Binding-site contacts:
Ligand atom C5 contacts residue VAL242 of chain 1.A at 3.7 Å (hydrophobic).
Ligand atom N11 contacts residue LEU243 of chain 1.A at 3.9 Å.
Ligand atom O24 contacts residue VAL242 of chain 1.A at 3.8 Å.
Ligand atom C20 contacts residue ASN38 of chain 1.A at 3.7 Å.
Ligand atom C5 contacts residue TRP138 of chain 1.A at 3.6 Å (hydrophobic).
Ligand atom C27 contacts residue ASP103 of chain 1.A at 1.4 Å.
Ligand atom C27 contacts residue LEU243 of chain 1.A at 3.6 Å (hydrophobic).
Ligand atom S13 contacts residue PHE146 of chain 1.A at 3.3 Å.
Ligand atom C6 contacts residue ALA142 of chain 1.A at 3.9 Å (hydrophobic).
Ligand atom C10 contacts residue PRO139 of chain 1.A at 3.7 Å (hydrophobic).
Ligand atom C26 contacts residue ASN38 of chain 1.A at 3.7 Å.
Ligand atom C18 contacts residue ASN269 of chain 1.A at 3.9 Å.
Ligand atom C15 contacts residue GLY173 of chain 1.A at 3.8 Å.
Ligand atom C27 contacts residue ASN269 of chain 1.A at 3.5 Å.
Ligand atom N17 contacts residue THR169 of chain 1.A at 2.6 Å (h-bond).
Ligand atom N8 contacts residue VAL242 of chain 1.A at 3.9 Å.
Ligand atom O22 contacts residue PHE146 of chain 1.A at 3.6 Å.
Ligand atom N8 contacts residue TRP138 of chain 1.A at 3.8 Å.
Ligand atom C15 contacts residue MET172 of chain 1.A at 3.9 Å (hydrophobic).
Ligand atom N12 contacts residue PHE146 of chain 1.A at 3.3 Å.
Ligand atom C21 contacts residue MET172 of chain 1.A at 3.4 Å (hydrophobic).
Ligand atom C20 contacts residue ASN269 of chain 1.A at 3.2 Å.
Ligand atom C18 contacts residue THR169 of chain 1.A at 3.5 Å.
Ligand atom C18 contacts residue LEU270 of chain 1.A at 3.8 Å (hydrophobic).
Ligand atom C3 contacts residue VAL242 of chain 1.A at 3.6 Å (hydrophobic).
Ligand atom C16 contacts residue GLY173 of chain 1.A at 3.6 Å.
Ligand atom O23 contacts residue MET172 of chain 1.A at 3.9 Å.
Ligand atom O24 contacts residue ASN269 of chain 1.A at 3.6 Å.
Ligand atom N11 contacts residue VAL242 of chain 1.A at 3.6 Å.
Ligand atom C25 contacts residue ASP103 of chain 1.A at 3.8 Å.
Ligand atom N17 contacts residue GLY173 of chain 1.A at 3.6 Å.
Ligand atom C16 contacts residue THR169 of chain 1.A at 3.5 Å.
Ligand atom C9 contacts residue VAL242 of chain 1.A at 3.3 Å (hydrophobic).
Ligand atom C10 contacts residue TRP138 of chain 1.A at 3.4 Å (hydrophobic).
Ligand atom C4 contacts residue TRP138 of chain 1.A at 3.4 Å (hydrophobic).
Ligand atom C15 contacts residue THR169 of chain 1.A at 3.4 Å.
Ligand atom C7 contacts residue ALA142 of chain 1.A at 3.5 Å (hydrophobic).
Ligand atom C4 contacts residue VAL242 of chain 1.A at 3.3 Å (hydrophobic).
Ligand atom C26 contacts residue ASP103 of chain 1.A at 2.4 Å.
Ligand atom N11 contacts residue TRP138 of chain 1.A at 3.3 Å.

Sequence of chain 1.A:
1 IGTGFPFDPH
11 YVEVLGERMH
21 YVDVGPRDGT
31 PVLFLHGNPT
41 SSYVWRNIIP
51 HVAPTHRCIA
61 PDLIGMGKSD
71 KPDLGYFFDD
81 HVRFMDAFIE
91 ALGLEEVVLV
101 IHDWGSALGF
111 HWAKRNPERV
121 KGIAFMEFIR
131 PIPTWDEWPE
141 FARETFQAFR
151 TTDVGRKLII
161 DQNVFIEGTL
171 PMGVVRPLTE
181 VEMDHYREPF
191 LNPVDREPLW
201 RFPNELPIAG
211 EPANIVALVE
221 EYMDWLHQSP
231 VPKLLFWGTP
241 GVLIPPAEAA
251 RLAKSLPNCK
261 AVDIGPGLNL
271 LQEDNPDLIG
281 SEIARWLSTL

A small-molecule ligand and the protein it binds are described below.
Small molecule (SMILES): CCCCCCNC(=O)CN(C)S(=O)(=O)c1ccc(N(C)C)c2nsnc12